Sequence of chain 1.A:
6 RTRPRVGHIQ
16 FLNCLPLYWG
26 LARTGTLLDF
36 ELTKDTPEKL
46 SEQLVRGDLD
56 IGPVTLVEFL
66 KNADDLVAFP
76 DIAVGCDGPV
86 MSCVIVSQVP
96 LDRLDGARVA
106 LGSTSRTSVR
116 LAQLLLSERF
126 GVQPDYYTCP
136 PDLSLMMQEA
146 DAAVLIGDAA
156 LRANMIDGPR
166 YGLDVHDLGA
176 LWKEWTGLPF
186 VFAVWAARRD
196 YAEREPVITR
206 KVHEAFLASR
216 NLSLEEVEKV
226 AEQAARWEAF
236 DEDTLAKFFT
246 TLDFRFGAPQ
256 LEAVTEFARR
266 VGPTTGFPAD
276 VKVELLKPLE

Binding-site contacts:
Ligand atom O15 contacts residue SER87 of chain 1.A at 2.8 Å (h-bond).
Ligand atom O03 contacts residue CYS88 of chain 1.A at 3.0 Å (h-bond).
Ligand atom C02 contacts residue SER87 of chain 1.A at 3.7 Å.
Ligand atom O11 contacts residue SER113 of chain 1.A at 2.8 Å (h-bond).
Ligand atom C09 contacts residue ILE151 of chain 1.A at 3.8 Å (hydrophobic).
Ligand atom O11 contacts residue ARG111 of chain 1.A at 3.6 Å (salt-bridge).
Ligand atom C09 contacts residue THR112 of chain 1.A at 3.6 Å.
Ligand atom O14 contacts residue GLY152 of chain 1.A at 2.9 Å (h-bond).
Ligand atom C02 contacts residue ASN18 of chain 1.A at 3.6 Å.
Ligand atom C09 contacts residue SER110 of chain 1.A at 3.6 Å.
Ligand atom C01 contacts residue SER87 of chain 1.A at 3.4 Å.
Ligand atom C09 contacts residue SER113 of chain 1.A at 3.9 Å.
Ligand atom C12 contacts residue SER113 of chain 1.A at 3.6 Å.
Ligand atom C13 contacts residue SER87 of chain 1.A at 3.4 Å.
Ligand atom O14 contacts residue CYS88 of chain 1.A at 3.9 Å.
Ligand atom O14 contacts residue ILE151 of chain 1.A at 3.3 Å.
Ligand atom C01 contacts residue VAL79 of chain 1.A at 3.4 Å (hydrophobic).
Ligand atom O10 contacts residue ARG111 of chain 1.A at 3.0 Å (salt-bridge).
Ligand atom C13 contacts residue ASN18 of chain 1.A at 3.2 Å.
Ligand atom C05 contacts residue ASN18 of chain 1.A at 3.8 Å.
Ligand atom C12 contacts residue PHE187 of chain 1.A at 3.6 Å (hydrophobic).
Ligand atom O11 contacts residue SER110 of chain 1.A at 2.6 Å (h-bond).
Ligand atom C08 contacts residue ILE151 of chain 1.A at 3.8 Å (hydrophobic).
Ligand atom O10 contacts residue THR60 of chain 1.A at 2.6 Å (h-bond).
Ligand atom O14 contacts residue SER87 of chain 1.A at 3.5 Å (h-bond).
Ligand atom O11 contacts residue ILE151 of chain 1.A at 3.8 Å.
Ligand atom C13 contacts residue GLY152 of chain 1.A at 3.8 Å.
Ligand atom O10 contacts residue THR112 of chain 1.A at 3.3 Å (h-bond).
Ligand atom C04 contacts residue PHE187 of chain 1.A at 3.4 Å (hydrophobic).
Ligand atom O11 contacts residue THR112 of chain 1.A at 3.3 Å (h-bond).
Ligand atom O15 contacts residue GLY152 of chain 1.A at 3.9 Å.
Ligand atom C01 contacts residue ASN18 of chain 1.A at 3.6 Å.
Ligand atom C07 contacts residue PRO42 of chain 1.A at 3.5 Å (hydrophobic).
Ligand atom C02 contacts residue CYS88 of chain 1.A at 3.5 Å (hydrophobic).
Ligand atom C09 contacts residue THR60 of chain 1.A at 3.4 Å.
Ligand atom C09 contacts residue ARG111 of chain 1.A at 3.7 Å.
Ligand atom O15 contacts residue ASN18 of chain 1.A at 2.7 Å (h-bond).
Ligand atom O10 contacts residue SER110 of chain 1.A at 3.7 Å.
Ligand atom O03 contacts residue PHE187 of chain 1.A at 3.4 Å.
Ligand atom C13 contacts residue CYS88 of chain 1.A at 3.9 Å (hydrophobic).

The protein below binds the small molecule below.
Small molecule (SMILES): C=C(Oc1cccc(C(=O)O)c1)C(=O)O